Binding-site contacts:
Ligand atom O3G contacts residue GLN124 of chain 1.D at 3.6 Å (h-bond).
Ligand atom O3A contacts residue GLY63 of chain 1.D at 3.0 Å (h-bond).
Ligand atom N9 contacts residue ALA308 of chain 1.D at 3.4 Å.
Ligand atom N3 contacts residue ILE264 of chain 1.D at 3.6 Å.
Ligand atom PA contacts residue ARG309 of chain 1.D at 3.4 Å.
Ligand atom O2B contacts residue THR65 of chain 1.D at 2.7 Å (h-bond).
Ligand atom O2G contacts residue THR65 of chain 1.D at 3.4 Å (h-bond).
Ligand atom C8 contacts residue GLY63 of chain 1.D at 3.5 Å.
Ligand atom N1 contacts residue ILE264 of chain 1.D at 3.6 Å.
Ligand atom O2B contacts residue LYS64 of chain 1.D at 3.0 Å (salt-bridge).
Ligand atom O1B contacts residue LYS64 of chain 1.D at 2.9 Å (salt-bridge).
Ligand atom PB contacts residue ARG309 of chain 1.D at 3.5 Å.
Ligand atom O2A contacts residue LYS64 of chain 1.D at 3.3 Å (salt-bridge).
Ligand atom O3B contacts residue GLY61 of chain 1.D at 3.5 Å (h-bond).
Ligand atom N7 contacts residue GLY63 of chain 1.D at 3.2 Å.
Ligand atom C8 contacts residue ALA308 of chain 1.D at 3.6 Å (hydrophobic).
Ligand atom O2A contacts residue GLY63 of chain 1.D at 3.1 Å.
Ligand atom PG contacts residue LYS64 of chain 1.D at 3.6 Å.
Ligand atom O3G contacts residue THR65 of chain 1.D at 3.3 Å (h-bond).
Ligand atom O1B contacts residue PRO59 of chain 1.D at 3.3 Å (h-bond).
Ligand atom C1' contacts residue ALA308 of chain 1.D at 3.4 Å (hydrophobic).
Ligand atom O1B contacts residue GLY61 of chain 1.D at 3.0 Å (h-bond).
Ligand atom O1A contacts residue ARG309 of chain 1.D at 2.6 Å (salt-bridge).
Ligand atom PB contacts residue GLY61 of chain 1.D at 3.6 Å.
Ligand atom O2G contacts residue LYS64 of chain 1.D at 2.6 Å (salt-bridge).
Ligand atom O3B contacts residue ARG309 of chain 1.D at 2.6 Å (salt-bridge).
Ligand atom C2 contacts residue ILE264 of chain 1.D at 3.4 Å (hydrophobic).
Ligand atom O4' contacts residue ALA308 of chain 1.D at 3.5 Å.
Ligand atom PG contacts residue ARG246 of chain 1.E at 3.5 Å.
Ligand atom O3A contacts residue GLY61 of chain 1.D at 3.3 Å.
Ligand atom C5' contacts residue ARG309 of chain 1.D at 3.4 Å.
Ligand atom O2A contacts residue THR65 of chain 1.D at 2.8 Å (h-bond).
Ligand atom O2A contacts residue LEU66 of chain 1.D at 2.5 Å (h-bond).
Ligand atom N6 contacts residue VAL17 of chain 1.D at 3.6 Å.
Ligand atom N7 contacts residue SER62 of chain 1.D at 2.9 Å (h-bond).
Ligand atom O3G contacts residue ARG246 of chain 1.E at 2.5 Å (salt-bridge).
Ligand atom O1B contacts residue SER62 of chain 1.D at 2.9 Å (h-bond).
Ligand atom C8 contacts residue GLY61 of chain 1.D at 3.3 Å.
Ligand atom O3A contacts residue ARG309 of chain 1.D at 3.2 Å (salt-bridge).
Ligand atom O1B contacts residue GLY63 of chain 1.D at 3.3 Å (h-bond).

Sequence of chain 1.D:
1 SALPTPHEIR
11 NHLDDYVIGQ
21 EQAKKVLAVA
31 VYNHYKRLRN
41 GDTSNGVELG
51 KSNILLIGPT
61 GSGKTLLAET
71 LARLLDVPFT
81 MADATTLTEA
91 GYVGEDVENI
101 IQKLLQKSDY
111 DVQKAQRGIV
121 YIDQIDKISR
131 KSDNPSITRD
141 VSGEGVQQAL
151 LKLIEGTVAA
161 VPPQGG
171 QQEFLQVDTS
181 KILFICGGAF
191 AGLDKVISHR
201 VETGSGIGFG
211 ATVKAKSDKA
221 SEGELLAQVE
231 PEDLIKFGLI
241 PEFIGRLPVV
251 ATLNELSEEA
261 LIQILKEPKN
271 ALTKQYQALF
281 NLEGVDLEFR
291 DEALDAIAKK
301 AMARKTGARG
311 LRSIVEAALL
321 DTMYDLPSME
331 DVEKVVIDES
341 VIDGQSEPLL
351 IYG

Sequence of chain 1.E:
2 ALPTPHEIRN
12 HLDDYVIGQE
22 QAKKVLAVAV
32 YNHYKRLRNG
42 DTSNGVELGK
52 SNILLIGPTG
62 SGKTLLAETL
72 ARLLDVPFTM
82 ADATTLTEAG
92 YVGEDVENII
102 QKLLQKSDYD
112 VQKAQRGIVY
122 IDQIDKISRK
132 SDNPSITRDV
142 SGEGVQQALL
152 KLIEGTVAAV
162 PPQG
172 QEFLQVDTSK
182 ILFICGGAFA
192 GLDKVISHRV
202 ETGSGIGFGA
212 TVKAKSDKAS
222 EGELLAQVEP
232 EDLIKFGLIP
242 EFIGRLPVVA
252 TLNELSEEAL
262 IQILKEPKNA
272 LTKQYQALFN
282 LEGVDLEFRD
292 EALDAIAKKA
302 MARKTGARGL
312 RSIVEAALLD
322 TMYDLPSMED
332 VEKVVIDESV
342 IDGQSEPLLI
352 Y

This protein binds this small molecule.
Small molecule (SMILES): Nc1ncnc2c1ncn2[C@@H]1O[C@H](COP(=O)(O)OP(=O)(O)OP(O)(O)=S)[C@@H](O)[C@H]1O